The protein below binds the small molecule below.
Small molecule (SMILES): CC(C)C1=CC2=CC[C@@H]3[C@](C)(CCC[C@@]3(C)C(=O)N[C@@H](Cc3c[nH]c4ccccc34)C(=O)O)[C@H]2CC1

Binding-site contacts:
Ligand atom O1 contacts residue TYR70 of chain 1.A at 2.6 Å (h-bond).
Ligand atom C14 contacts residue ALA93 of chain 1.A at 3.8 Å (hydrophobic).
Ligand atom CB contacts residue ARG66 of chain 1.A at 3.9 Å.
Ligand atom CD1 contacts residue LEU39 of chain 1.A at 2.9 Å (hydrophobic).
Ligand atom CE3 contacts residue ARG66 of chain 1.A at 3.3 Å.
Ligand atom OXT contacts residue ALA93 of chain 1.A at 3.0 Å (h-bond).
Ligand atom CH2 contacts residue GLN92 of chain 1.A at 3.8 Å.
Ligand atom C20 contacts residue LEU456 of chain 1.A at 3.5 Å (hydrophobic).
Ligand atom C15 contacts residue LEU456 of chain 1.A at 3.6 Å (hydrophobic).
Ligand atom C contacts residue SER91 of chain 1.A at 3.6 Å.
Ligand atom C12 contacts residue ALA93 of chain 1.A at 3.7 Å (hydrophobic).
Ligand atom CE3 contacts residue GLN92 of chain 1.A at 3.6 Å.
Ligand atom CG contacts residue LEU39 of chain 1.A at 3.8 Å (hydrophobic).
Ligand atom CH2 contacts residue ARG66 of chain 1.A at 3.5 Å.
Ligand atom CD2 contacts residue ARG66 of chain 1.A at 3.4 Å.
Ligand atom CZ2 contacts residue LEU207 of chain 1.A at 3.4 Å (hydrophobic).
Ligand atom C contacts residue GLN92 of chain 1.A at 3.4 Å.
Ligand atom O contacts residue GLN92 of chain 1.A at 2.8 Å (h-bond).
Ligand atom NE1 contacts residue LEU39 of chain 1.A at 3.4 Å.
Ligand atom C8 contacts residue VAL45 of chain 1.A at 3.7 Å (hydrophobic).
Ligand atom CG contacts residue ARG66 of chain 1.A at 3.6 Å.
Ligand atom C10 contacts residue MET373 of chain 1.A at 3.6 Å (hydrophobic).
Ligand atom C19 contacts residue LEU94 of chain 1.A at 3.9 Å (hydrophobic).
Ligand atom C17 contacts residue ALA93 of chain 1.A at 3.9 Å (hydrophobic).
Ligand atom C16 contacts residue LEU456 of chain 1.A at 3.4 Å (hydrophobic).
Ligand atom C13 contacts residue ALA93 of chain 1.A at 3.8 Å (hydrophobic).
Ligand atom C3 contacts residue LEU48 of chain 1.A at 3.5 Å (hydrophobic).
Ligand atom C20 contacts residue PHE106 of chain 1.A at 3.7 Å (hydrophobic).
Ligand atom C1 contacts residue TYR70 of chain 1.A at 3.7 Å (hydrophobic).
Ligand atom OXT contacts residue SER91 of chain 1.A at 3.4 Å.
Ligand atom C10 contacts residue ALA349 of chain 1.A at 3.8 Å (hydrophobic).
Ligand atom O contacts residue SER91 of chain 1.A at 3.6 Å.
Ligand atom CZ2 contacts residue ARG66 of chain 1.A at 3.5 Å.
Ligand atom C18 contacts residue PHE106 of chain 1.A at 3.8 Å (hydrophobic).
Ligand atom CE2 contacts residue ARG66 of chain 1.A at 3.4 Å.
Ligand atom CB contacts residue TYR70 of chain 1.A at 3.7 Å (hydrophobic).
Ligand atom CZ3 contacts residue GLN92 of chain 1.A at 3.5 Å.
Ligand atom CZ3 contacts residue ARG66 of chain 1.A at 3.4 Å.
Ligand atom OXT contacts residue GLN92 of chain 1.A at 3.3 Å (h-bond).
Ligand atom C5 contacts residue PRO44 of chain 1.A at 3.7 Å (hydrophobic).

Sequence of chain 1.A:
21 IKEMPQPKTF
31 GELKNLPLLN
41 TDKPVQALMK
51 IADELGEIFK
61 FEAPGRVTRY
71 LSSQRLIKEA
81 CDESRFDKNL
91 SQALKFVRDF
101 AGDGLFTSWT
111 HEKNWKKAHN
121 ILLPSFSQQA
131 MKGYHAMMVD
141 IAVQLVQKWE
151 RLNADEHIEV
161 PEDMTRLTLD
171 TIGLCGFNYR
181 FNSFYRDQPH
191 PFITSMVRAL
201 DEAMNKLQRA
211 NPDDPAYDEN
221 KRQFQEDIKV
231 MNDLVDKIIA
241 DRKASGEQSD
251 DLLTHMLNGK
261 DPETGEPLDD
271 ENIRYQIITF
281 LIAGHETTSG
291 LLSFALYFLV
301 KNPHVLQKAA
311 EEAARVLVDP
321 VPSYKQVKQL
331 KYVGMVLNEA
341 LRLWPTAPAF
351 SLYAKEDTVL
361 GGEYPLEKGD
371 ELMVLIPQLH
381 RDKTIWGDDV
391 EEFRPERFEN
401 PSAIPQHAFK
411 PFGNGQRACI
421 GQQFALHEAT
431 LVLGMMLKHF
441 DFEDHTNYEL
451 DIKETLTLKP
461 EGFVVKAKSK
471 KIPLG